Sequence of chain 1.A:
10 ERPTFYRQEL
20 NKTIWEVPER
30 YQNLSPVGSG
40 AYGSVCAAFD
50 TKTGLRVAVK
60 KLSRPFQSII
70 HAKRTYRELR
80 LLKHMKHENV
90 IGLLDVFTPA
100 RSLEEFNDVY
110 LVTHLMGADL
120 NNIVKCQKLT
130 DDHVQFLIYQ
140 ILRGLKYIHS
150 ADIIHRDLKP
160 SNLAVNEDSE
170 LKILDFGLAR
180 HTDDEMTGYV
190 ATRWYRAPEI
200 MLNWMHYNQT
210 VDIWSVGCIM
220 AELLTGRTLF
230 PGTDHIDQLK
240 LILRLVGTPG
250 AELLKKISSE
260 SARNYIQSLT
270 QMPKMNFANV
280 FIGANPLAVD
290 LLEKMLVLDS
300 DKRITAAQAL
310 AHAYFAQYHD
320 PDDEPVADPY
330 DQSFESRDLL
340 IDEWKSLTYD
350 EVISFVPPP

A protein and the small-molecule ligand that binds it are described below.
Small molecule (SMILES): O=C1c2ccccc2C(=O)N1CCCN(c1ccc(=O)n(-c2ccccc2Cl)n1)c1ccc(F)cc1Cl

Binding-site contacts:
Ligand atom N21 contacts residue 2221 of chain 1.C at 0.1 Å (h-bond).
Ligand atom C4 contacts residue 2221 of chain 1.C at 0.7 Å.
Ligand atom C22 contacts residue 2221 of chain 1.C at 0.1 Å.
Ligand atom N11 contacts residue 2221 of chain 1.C at 0.4 Å (h-bond).
Ligand atom C43 contacts residue 2221 of chain 1.C at 0.2 Å.
Ligand atom C13 contacts residue 2221 of chain 1.C at 0.2 Å.
Ligand atom C33 contacts residue 2221 of chain 1.C at 0.1 Å.
Ligand atom C16 contacts residue 2221 of chain 1.C at 0.2 Å.
Ligand atom C1 contacts residue 2221 of chain 1.C at 0.8 Å.
Ligand atom C3 contacts residue 2221 of chain 1.C at 0.9 Å.
Ligand atom C48 contacts residue ASP118 of chain 1.A at 3.0 Å.
Ligand atom CL2 contacts residue 2221 of chain 1.C at 0.7 Å.
Ligand atom C34 contacts residue 2221 of chain 1.C at 0.2 Å.
Ligand atom C36 contacts residue 2221 of chain 1.C at 0.6 Å.
Ligand atom C2 contacts residue 2221 of chain 1.C at 0.7 Å.
Ligand atom O18 contacts residue MET115 of chain 1.A at 2.6 Å (h-bond).
Ligand atom C44 contacts residue 2221 of chain 1.C at 0.3 Å.
Ligand atom C27 contacts residue 2221 of chain 1.C at 0.1 Å.
Ligand atom N30 contacts residue 2221 of chain 1.C at 0.1 Å (h-bond).
Ligand atom C23 contacts residue 2221 of chain 1.C at 0.2 Å.
Ligand atom C6 contacts residue 2221 of chain 1.C at 1.3 Å.
Ligand atom C35 contacts residue 2221 of chain 1.C at 0.5 Å.
Ligand atom O55 contacts residue 2221 of chain 1.C at 0.3 Å (h-bond).
Ligand atom O56 contacts residue 2221 of chain 1.C at 0.3 Å (h-bond).
Ligand atom F42 contacts residue 2221 of chain 1.C at 0.6 Å.
Ligand atom O18 contacts residue GLY116 of chain 1.A at 3.0 Å (h-bond).
Ligand atom N17 contacts residue 2221 of chain 1.C at 0.3 Å (h-bond).
Ligand atom C45 contacts residue 2221 of chain 1.C at 0.3 Å.
Ligand atom C14 contacts residue 2221 of chain 1.C at 0.3 Å.
Ligand atom C37 contacts residue 2221 of chain 1.C at 0.5 Å.
Ligand atom CL1 contacts residue 2221 of chain 1.C at 0.9 Å.
Ligand atom C15 contacts residue 2221 of chain 1.C at 0.4 Å.
Ligand atom C24 contacts residue 2221 of chain 1.C at 0.1 Å.
Ligand atom C48 contacts residue 2221 of chain 1.C at 0.5 Å.
Ligand atom C49 contacts residue 2221 of chain 1.C at 0.5 Å.
Ligand atom C47 contacts residue 2221 of chain 1.C at 0.4 Å.
Ligand atom O18 contacts residue 2221 of chain 1.C at 0.2 Å (h-bond).
Ligand atom C46 contacts residue 2221 of chain 1.C at 0.2 Å.
Ligand atom C5 contacts residue 2221 of chain 1.C at 0.5 Å.
Ligand atom C50 contacts residue 2221 of chain 1.C at 0.4 Å.